The small molecule below binds the protein below.
Small molecule (SMILES): CC(=O)N[C@@H]1[C@@H](O)[C@H](O)[C@@H](CO)O[C@H]1O

Binding-site contacts:
Ligand atom C2 contacts residue ASN1069 of chain 1.B at 2.5 Å.
Ligand atom C8 contacts residue GLU1067 of chain 1.B at 4.2 Å.
Ligand atom O7 contacts residue ASN1069 of chain 1.B at 3.9 Å.
Ligand atom C7 contacts residue ASN1069 of chain 1.B at 3.6 Å.
Ligand atom C3 contacts residue ASN1069 of chain 1.B at 3.8 Å.
Ligand atom C4 contacts residue ASN1069 of chain 1.B at 4.2 Å.
Ligand atom O5 contacts residue ASN1069 of chain 1.B at 2.4 Å (h-bond).
Ligand atom N2 contacts residue ASN1069 of chain 1.B at 2.9 Å (h-bond).
Ligand atom C1 contacts residue ASN1069 of chain 1.B at 1.4 Å.
Ligand atom C5 contacts residue ASN1069 of chain 1.B at 3.7 Å.
Ligand atom O4 contacts residue ALA701 of chain 1.B at 3.6 Å.

Sequence of chain 1.B:
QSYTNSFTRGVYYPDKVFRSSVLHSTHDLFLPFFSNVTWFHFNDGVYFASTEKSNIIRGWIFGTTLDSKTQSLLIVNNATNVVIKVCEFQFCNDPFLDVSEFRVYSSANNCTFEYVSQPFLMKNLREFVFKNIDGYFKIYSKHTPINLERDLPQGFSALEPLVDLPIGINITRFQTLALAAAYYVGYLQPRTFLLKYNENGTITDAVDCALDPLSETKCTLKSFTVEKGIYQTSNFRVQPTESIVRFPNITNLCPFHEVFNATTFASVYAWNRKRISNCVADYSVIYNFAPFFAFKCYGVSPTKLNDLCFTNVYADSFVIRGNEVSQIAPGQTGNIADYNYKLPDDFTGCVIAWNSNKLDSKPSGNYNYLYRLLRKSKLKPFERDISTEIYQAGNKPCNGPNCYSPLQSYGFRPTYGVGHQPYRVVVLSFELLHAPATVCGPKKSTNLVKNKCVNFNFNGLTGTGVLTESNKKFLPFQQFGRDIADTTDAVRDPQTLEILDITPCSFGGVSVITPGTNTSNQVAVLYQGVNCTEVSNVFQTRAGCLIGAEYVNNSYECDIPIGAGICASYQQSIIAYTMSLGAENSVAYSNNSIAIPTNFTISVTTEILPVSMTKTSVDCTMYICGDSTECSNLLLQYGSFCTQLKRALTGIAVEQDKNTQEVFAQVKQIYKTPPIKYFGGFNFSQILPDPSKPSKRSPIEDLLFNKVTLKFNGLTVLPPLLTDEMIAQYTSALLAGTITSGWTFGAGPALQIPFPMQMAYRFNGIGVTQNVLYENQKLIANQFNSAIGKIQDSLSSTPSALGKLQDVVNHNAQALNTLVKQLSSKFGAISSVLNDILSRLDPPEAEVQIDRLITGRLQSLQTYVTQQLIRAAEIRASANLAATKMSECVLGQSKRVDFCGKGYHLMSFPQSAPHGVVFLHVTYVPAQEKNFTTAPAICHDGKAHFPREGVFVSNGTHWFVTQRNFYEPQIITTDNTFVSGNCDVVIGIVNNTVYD